Binding-site contacts:
Ligand atom C2 contacts residue PHE21 of chain 1.E at 3.5 Å (hydrophobic).
Ligand atom O5 contacts residue ASN19 of chain 1.E at 2.8 Å (h-bond).
Ligand atom C4 contacts residue ASN19 of chain 1.E at 4.1 Å.
Ligand atom C4 contacts residue PHE168 of chain 1.E at 3.9 Å (hydrophobic).
Ligand atom O2 contacts residue ASN139 of chain 1.E at 3.4 Å (h-bond).
Ligand atom C1 contacts residue PHE22 of chain 1.E at 3.5 Å (hydrophobic).
Ligand atom O2 contacts residue ARG143 of chain 1.E at 2.8 Å (salt-bridge).
Ligand atom C4 contacts residue ASP220 of chain 1.E at 4.1 Å.
Ligand atom C5 contacts residue ASN192 of chain 1.E at 3.5 Å.
Ligand atom C3 contacts residue ASP220 of chain 1.E at 3.3 Å.
Ligand atom O3 contacts residue ASP220 of chain 1.E at 2.5 Å (salt-bridge).
Ligand atom O2 contacts residue GLN237 of chain 1.E at 3.1 Å (h-bond).
Ligand atom O1 contacts residue ARG143 of chain 1.E at 4.2 Å.
Ligand atom C1 contacts residue ASN139 of chain 1.E at 4.0 Å.
Ligand atom C1 contacts residue GLN95 of chain 1.E at 3.5 Å.
Ligand atom O4 contacts residue PHE22 of chain 1.E at 4.0 Å.
Ligand atom O1 contacts residue GLN95 of chain 1.E at 3.2 Å (h-bond).
Ligand atom C5 contacts residue ASN19 of chain 1.E at 2.6 Å.
Ligand atom C5 contacts residue ASP220 of chain 1.E at 3.6 Å.
Ligand atom C5 contacts residue PHE22 of chain 1.E at 4.1 Å (hydrophobic).
Ligand atom O5 contacts residue ASP220 of chain 1.E at 2.4 Å (salt-bridge).
Ligand atom O5 contacts residue ASN192 of chain 1.E at 2.9 Å (h-bond).
Ligand atom O5 contacts residue PHE21 of chain 1.E at 3.9 Å.
Ligand atom O1 contacts residue ASP94 of chain 1.E at 2.8 Å (salt-bridge).
Ligand atom O3 contacts residue GLN237 of chain 1.E at 3.3 Å (h-bond).
Ligand atom C4 contacts residue ASN192 of chain 1.E at 4.1 Å.
Ligand atom O4 contacts residue GLN95 of chain 1.E at 3.4 Å (h-bond).
Ligand atom C2 contacts residue ARG143 of chain 1.E at 3.6 Å.
Ligand atom C5 contacts residue PHE21 of chain 1.E at 4.1 Å (hydrophobic).
Ligand atom O2 contacts residue ASP94 of chain 1.E at 2.6 Å (salt-bridge).
Ligand atom C3 contacts residue GLN237 of chain 1.E at 3.8 Å.
Ligand atom C2 contacts residue GLN237 of chain 1.E at 3.9 Å.
Ligand atom O4 contacts residue PHE168 of chain 1.E at 3.7 Å.
Ligand atom C2 contacts residue ASP94 of chain 1.E at 3.2 Å.
Ligand atom C3 contacts residue PHE21 of chain 1.E at 4.0 Å (hydrophobic).
Ligand atom O1 contacts residue ASN139 of chain 1.E at 2.7 Å (h-bond).
Ligand atom C1 contacts residue ASP94 of chain 1.E at 3.0 Å.
Ligand atom C3 contacts residue ARG143 of chain 1.E at 3.7 Å.
Ligand atom O3 contacts residue ARG143 of chain 1.E at 2.8 Å (salt-bridge).
Ligand atom O2 contacts residue PHE21 of chain 1.E at 3.7 Å.

Sequence of chain 1.E:
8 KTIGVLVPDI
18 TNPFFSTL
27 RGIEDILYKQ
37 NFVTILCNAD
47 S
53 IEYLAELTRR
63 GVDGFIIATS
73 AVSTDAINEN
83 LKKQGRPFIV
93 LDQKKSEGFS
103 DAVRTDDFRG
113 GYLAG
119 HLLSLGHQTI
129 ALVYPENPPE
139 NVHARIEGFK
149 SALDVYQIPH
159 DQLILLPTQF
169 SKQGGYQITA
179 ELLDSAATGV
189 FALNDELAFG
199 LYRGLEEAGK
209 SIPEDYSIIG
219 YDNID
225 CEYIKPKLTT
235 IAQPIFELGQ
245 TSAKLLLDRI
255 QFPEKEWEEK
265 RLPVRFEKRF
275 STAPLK

A protein and the small-molecule ligand that binds it are described below.
Small molecule (SMILES): OC[C@H]1O[C@H](O)[C@H](O)[C@@H]1O